Binding-site contacts:
Ligand atom OP2 contacts residue LYS57 of chain 19.D at 3.4 Å.
Ligand atom C4' contacts residue TYR85 of chain 20.C at 3.3 Å (hydrophobic).
Ligand atom OP1 contacts residue ASN55 of chain 19.D at 3.3 Å (h-bond).
Ligand atom N1 contacts residue TYR85 of chain 20.C at 3.6 Å.
Ligand atom C2 contacts residue SER47 of chain 20.C at 3.0 Å.
Ligand atom P contacts residue SER51 of chain 19.D at 3.4 Å.
Ligand atom C2' contacts residue GLU63 of chain 20.C at 3.5 Å.
Ligand atom O2 contacts residue ASN87 of chain 20.C at 3.2 Å (h-bond).
Ligand atom C5 contacts residue THR45 of chain 20.C at 3.3 Å.
Ligand atom O3' contacts residue TYR85 of chain 20.C at 3.6 Å.
Ligand atom N1 contacts residue THR59 of chain 20.C at 3.6 Å.
Ligand atom C3' contacts residue TYR85 of chain 20.C at 3.3 Å (hydrophobic).
Ligand atom C2' contacts residue TYR85 of chain 20.C at 3.4 Å (hydrophobic).
Ligand atom O3' contacts residue SER51 of chain 19.D at 3.5 Å (h-bond).
Ligand atom N7 contacts residue THR45 of chain 20.C at 2.6 Å (h-bond).
Ligand atom OP2 contacts residue ARG49 of chain 19.D at 2.4 Å (salt-bridge).
Ligand atom C6 contacts residue THR45 of chain 20.C at 3.5 Å.
Ligand atom P contacts residue TYR85 of chain 20.C at 3.5 Å.
Ligand atom C4 contacts residue TYR85 of chain 20.C at 3.5 Å (hydrophobic).
Ligand atom OP1 contacts residue SER51 of chain 19.D at 3.3 Å.
Ligand atom O2' contacts residue GLU63 of chain 20.C at 3.0 Å (salt-bridge).
Ligand atom OP2 contacts residue LYS57 of chain 19.D at 2.7 Å (salt-bridge).
Ligand atom OP2 contacts residue SER51 of chain 19.D at 3.2 Å (h-bond).
Ligand atom OP1 contacts residue ARG49 of chain 19.D at 2.5 Å (salt-bridge).
Ligand atom OP2 contacts residue ASN55 of chain 19.D at 3.2 Å (h-bond).
Ligand atom C5' contacts residue TYR85 of chain 20.C at 3.1 Å (hydrophobic).
Ligand atom C5' contacts residue SER51 of chain 19.D at 3.5 Å.
Ligand atom N6 contacts residue THR45 of chain 20.C at 2.9 Å (h-bond).
Ligand atom OP1 contacts residue SER52 of chain 19.D at 3.0 Å.
Ligand atom N6 contacts residue CYS46 of chain 20.C at 3.4 Å (h-bond).
Ligand atom N1 contacts residue SER47 of chain 20.C at 2.7 Å (h-bond).
Ligand atom OP2 contacts residue LYS43 of chain 20.C at 3.2 Å (salt-bridge).
Ligand atom O2' contacts residue TYR85 of chain 20.C at 3.5 Å.
Ligand atom N6 contacts residue THR59 of chain 20.C at 2.9 Å (h-bond).
Ligand atom C5 contacts residue TYR85 of chain 20.C at 3.5 Å (hydrophobic).
Ligand atom O4' contacts residue LYS61 of chain 20.C at 3.1 Å (salt-bridge).
Ligand atom OP1 contacts residue SER51 of chain 19.D at 2.7 Å (h-bond).
Ligand atom P contacts residue ARG49 of chain 19.D at 2.9 Å.
Ligand atom C6 contacts residue TYR85 of chain 20.C at 3.5 Å (hydrophobic).
Ligand atom OP2 contacts residue TYR85 of chain 20.C at 2.5 Å (h-bond).

Sequence of chain 20.C:
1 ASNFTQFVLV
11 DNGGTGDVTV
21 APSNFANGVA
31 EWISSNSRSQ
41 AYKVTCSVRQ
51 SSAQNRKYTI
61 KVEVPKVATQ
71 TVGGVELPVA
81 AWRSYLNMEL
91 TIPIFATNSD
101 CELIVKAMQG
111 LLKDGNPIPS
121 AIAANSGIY

The protein below binds the small molecule below.
Small molecule (SMILES): Nc1ccn([C@@H]2O[C@H](CO[P](=O)(O)O[C@H]3[C@@H](O)[C@H](n4ccc(N)nc4=O)O[C@@H]3CO[P](=O)(O)O[C@H]3[C@@H](O)[C@H](n4cnc5c(N)ncnc54)O[C@@H]3CO[P](=O)(O)O[C@H]3[C@@H](O)[C@H](n4ccc(N)nc4=O)O[C@@H]3CO[P](=O)(O)O[C@H]3[C@@H](O)[C@H](n4ccc(=O)[nH]c4=O)O[C@@H]3CO[P](=O)(O)O[C@H]3[C@@H](O)[C@H](n4cnc5c(N)ncnc54)O[C@@H]3CO[P](=O)(O)O[C@H]3[C@@H](O)[C@H](n4cnc5c(=O)nc(N)[nH]c54)O[C@@H]3CO[P](=O)(O)O[C@H]3[C@@H](O)[C@H](n4cnc5c(=O)nc(N)[nH]c54)O[C@@H]3CO)[C@@H](O)[C@H]2O)c(=O)n1

Sequence of chain 19.D:
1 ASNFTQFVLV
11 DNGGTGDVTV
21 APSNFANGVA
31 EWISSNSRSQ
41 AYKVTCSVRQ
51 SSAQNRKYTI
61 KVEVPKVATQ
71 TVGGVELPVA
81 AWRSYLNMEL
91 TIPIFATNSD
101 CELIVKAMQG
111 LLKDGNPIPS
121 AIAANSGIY